Sequence of chain 1.A:
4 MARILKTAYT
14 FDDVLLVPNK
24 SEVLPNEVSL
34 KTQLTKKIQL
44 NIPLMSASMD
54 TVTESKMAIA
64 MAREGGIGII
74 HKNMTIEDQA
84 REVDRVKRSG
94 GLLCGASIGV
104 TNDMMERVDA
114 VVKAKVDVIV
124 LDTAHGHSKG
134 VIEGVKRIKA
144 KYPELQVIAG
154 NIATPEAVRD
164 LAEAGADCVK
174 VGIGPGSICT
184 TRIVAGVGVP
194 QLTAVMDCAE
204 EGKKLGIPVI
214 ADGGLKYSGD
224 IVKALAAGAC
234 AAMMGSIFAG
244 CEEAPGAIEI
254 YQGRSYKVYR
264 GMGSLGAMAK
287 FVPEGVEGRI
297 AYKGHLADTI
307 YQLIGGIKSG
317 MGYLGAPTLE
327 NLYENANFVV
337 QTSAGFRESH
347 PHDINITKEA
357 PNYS

Sequence of chain 1.C:
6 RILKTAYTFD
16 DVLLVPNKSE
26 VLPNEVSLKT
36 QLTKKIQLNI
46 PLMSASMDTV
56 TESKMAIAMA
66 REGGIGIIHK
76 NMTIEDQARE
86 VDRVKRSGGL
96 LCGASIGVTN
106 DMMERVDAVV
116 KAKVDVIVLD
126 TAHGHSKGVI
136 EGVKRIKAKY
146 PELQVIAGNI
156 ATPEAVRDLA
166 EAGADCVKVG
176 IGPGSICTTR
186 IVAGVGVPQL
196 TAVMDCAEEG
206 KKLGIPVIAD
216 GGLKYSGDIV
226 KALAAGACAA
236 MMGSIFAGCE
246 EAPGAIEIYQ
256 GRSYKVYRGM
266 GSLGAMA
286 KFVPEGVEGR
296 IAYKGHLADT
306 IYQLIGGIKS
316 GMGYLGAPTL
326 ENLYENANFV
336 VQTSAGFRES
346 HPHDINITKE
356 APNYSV

A small-molecule ligand and the protein it binds are described below.
Small molecule (SMILES): C[C@@H](Oc1cc[n+]([O-])c2ccccc12)c1cn(-c2ccc(Cl)cc2)nn1

Binding-site contacts:
Ligand atom C20 contacts residue SER315 of chain 1.C at 3.6 Å.
Ligand atom C11 contacts residue MET271 of chain 1.A at 3.8 Å (hydrophobic).
Ligand atom C9 contacts residue IMP1 of chain 1.I at 3.8 Å.
Ligand atom C12 contacts residue MET271 of chain 1.A at 4.0 Å (hydrophobic).
Ligand atom C20 contacts residue TYR319 of chain 1.C at 3.5 Å (hydrophobic).
Ligand atom C21 contacts residue ALA127 of chain 1.A at 3.8 Å (hydrophobic).
Ligand atom C12 contacts residue VAL288 of chain 1.A at 3.4 Å (hydrophobic).
Ligand atom C1 contacts residue GLY266 of chain 1.A at 3.5 Å.
Ligand atom C8 contacts residue ALA127 of chain 1.A at 4.0 Å (hydrophobic).
Ligand atom C21 contacts residue SER315 of chain 1.C at 3.6 Å.
Ligand atom C2 contacts residue GLY266 of chain 1.A at 3.6 Å.
Ligand atom C20 contacts residue PRO28 of chain 1.C at 3.9 Å (hydrophobic).
Ligand atom C12 contacts residue GLY266 of chain 1.A at 3.9 Å.
Ligand atom CL1 contacts residue TYR319 of chain 1.C at 3.5 Å.
Ligand atom C17 contacts residue ALA127 of chain 1.A at 3.9 Å (hydrophobic).
Ligand atom C18 contacts residue PRO28 of chain 1.C at 3.9 Å (hydrophobic).
Ligand atom C9 contacts residue ALA127 of chain 1.A at 4.0 Å (hydrophobic).
Ligand atom CL1 contacts residue GLY318 of chain 1.C at 3.3 Å.
Ligand atom CL1 contacts residue HIS128 of chain 1.A at 3.5 Å.
Ligand atom N3 contacts residue ALA127 of chain 1.A at 3.8 Å.
Ligand atom C12 contacts residue GLU290 of chain 1.A at 3.5 Å.
Ligand atom C15 contacts residue GLU290 of chain 1.A at 3.5 Å.
Ligand atom C19 contacts residue HIS128 of chain 1.A at 4.0 Å.
Ligand atom C11 contacts residue GLY266 of chain 1.A at 3.9 Å.
Ligand atom N4 contacts residue MET265 of chain 1.A at 4.1 Å.
Ligand atom C7 contacts residue ALA127 of chain 1.A at 3.8 Å (hydrophobic).
Ligand atom C7 contacts residue IMP1 of chain 1.I at 3.7 Å.
Ligand atom C21 contacts residue TYR319 of chain 1.C at 4.1 Å (hydrophobic).
Ligand atom O2 contacts residue MET265 of chain 1.A at 4.0 Å.
Ligand atom C3 contacts residue MET265 of chain 1.A at 3.7 Å (hydrophobic).
Ligand atom C16 contacts residue ALA127 of chain 1.A at 3.6 Å (hydrophobic).
Ligand atom O1 contacts residue GLU290 of chain 1.A at 4.0 Å.
Ligand atom C6 contacts residue ALA127 of chain 1.A at 4.1 Å (hydrophobic).
Ligand atom C2 contacts residue MET265 of chain 1.A at 3.7 Å (hydrophobic).
Ligand atom C8 contacts residue IMP1 of chain 1.I at 3.4 Å.
Ligand atom C19 contacts residue PRO28 of chain 1.C at 3.7 Å (hydrophobic).
Ligand atom C15 contacts residue ALA127 of chain 1.A at 3.8 Å (hydrophobic).
Ligand atom C21 contacts residue GLU290 of chain 1.A at 3.3 Å.
Ligand atom O1 contacts residue GLY266 of chain 1.A at 3.5 Å.
Ligand atom C20 contacts residue GLU290 of chain 1.A at 4.1 Å.